Sequence of chain 1.A:
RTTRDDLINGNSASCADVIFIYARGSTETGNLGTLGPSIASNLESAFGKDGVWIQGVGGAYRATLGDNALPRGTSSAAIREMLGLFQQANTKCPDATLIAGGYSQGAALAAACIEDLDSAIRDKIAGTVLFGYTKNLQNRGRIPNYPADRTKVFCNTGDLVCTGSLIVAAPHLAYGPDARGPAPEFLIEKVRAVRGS

Binding-site contacts:
Ligand atom C5 contacts residue CYS129 of chain 1.A at 4.3 Å (hydrophobic).
Ligand atom C5 contacts residue LEU99 of chain 1.A at 3.6 Å (hydrophobic).
Ligand atom C6 contacts residue LEU133 of chain 1.A at 4.4 Å (hydrophobic).
Ligand atom HG contacts residue ASP132 of chain 1.A at 4.4 Å.
Ligand atom HG contacts residue ILE95 of chain 1.A at 3.9 Å.
Ligand atom C1 contacts residue LEU99 of chain 1.A at 4.2 Å (hydrophobic).
Ligand atom C4 contacts residue ASP132 of chain 1.A at 3.6 Å.
Ligand atom C3 contacts residue ILE95 of chain 1.A at 3.6 Å (hydrophobic).
Ligand atom C2 contacts residue ASP132 of chain 1.A at 4.2 Å.
Ligand atom C3 contacts residue ASP132 of chain 1.A at 4.0 Å.
Ligand atom C2 contacts residue ILE95 of chain 1.A at 4.5 Å (hydrophobic).
Ligand atom HG contacts residue LEU133 of chain 1.A at 4.3 Å.
Ligand atom C1 contacts residue ASP132 of chain 1.A at 4.1 Å.
Ligand atom O3 contacts residue ASP132 of chain 1.A at 4.5 Å.
Ligand atom C5 contacts residue ASP132 of chain 1.A at 3.3 Å.
Ligand atom C4 contacts residue LEU133 of chain 1.A at 4.4 Å (hydrophobic).
Ligand atom HG contacts residue CYS129 of chain 1.A at 2.6 Å.
Ligand atom C4 contacts residue ILE95 of chain 1.A at 4.4 Å (hydrophobic).
Ligand atom C3 contacts residue LEU99 of chain 1.A at 3.5 Å (hydrophobic).
Ligand atom C2 contacts residue LEU99 of chain 1.A at 4.0 Å (hydrophobic).
Ligand atom C4 contacts residue CYS129 of chain 1.A at 4.1 Å (hydrophobic).
Ligand atom C6 contacts residue LEU99 of chain 1.A at 4.0 Å (hydrophobic).
Ligand atom C4 contacts residue LEU99 of chain 1.A at 3.3 Å (hydrophobic).
Ligand atom C5 contacts residue LEU133 of chain 1.A at 3.7 Å (hydrophobic).
Ligand atom C6 contacts residue ASP132 of chain 1.A at 3.2 Å.
Ligand atom HG contacts residue LEU99 of chain 1.A at 3.2 Å.

The protein below binds the small molecule below.
Small molecule (SMILES): O=S(=O)(O)c1ccc([Hg])cc1